This small molecule binds to this protein.
Small molecule (SMILES): CC(=O)N[C@H]1[C@H](O[C@H]2[C@H](O)[C@@H](NC(C)=O)CO[C@@H]2CO)O[C@H](CO)[C@@H](O)[C@@H]1O

Sequence of chain 1.D:
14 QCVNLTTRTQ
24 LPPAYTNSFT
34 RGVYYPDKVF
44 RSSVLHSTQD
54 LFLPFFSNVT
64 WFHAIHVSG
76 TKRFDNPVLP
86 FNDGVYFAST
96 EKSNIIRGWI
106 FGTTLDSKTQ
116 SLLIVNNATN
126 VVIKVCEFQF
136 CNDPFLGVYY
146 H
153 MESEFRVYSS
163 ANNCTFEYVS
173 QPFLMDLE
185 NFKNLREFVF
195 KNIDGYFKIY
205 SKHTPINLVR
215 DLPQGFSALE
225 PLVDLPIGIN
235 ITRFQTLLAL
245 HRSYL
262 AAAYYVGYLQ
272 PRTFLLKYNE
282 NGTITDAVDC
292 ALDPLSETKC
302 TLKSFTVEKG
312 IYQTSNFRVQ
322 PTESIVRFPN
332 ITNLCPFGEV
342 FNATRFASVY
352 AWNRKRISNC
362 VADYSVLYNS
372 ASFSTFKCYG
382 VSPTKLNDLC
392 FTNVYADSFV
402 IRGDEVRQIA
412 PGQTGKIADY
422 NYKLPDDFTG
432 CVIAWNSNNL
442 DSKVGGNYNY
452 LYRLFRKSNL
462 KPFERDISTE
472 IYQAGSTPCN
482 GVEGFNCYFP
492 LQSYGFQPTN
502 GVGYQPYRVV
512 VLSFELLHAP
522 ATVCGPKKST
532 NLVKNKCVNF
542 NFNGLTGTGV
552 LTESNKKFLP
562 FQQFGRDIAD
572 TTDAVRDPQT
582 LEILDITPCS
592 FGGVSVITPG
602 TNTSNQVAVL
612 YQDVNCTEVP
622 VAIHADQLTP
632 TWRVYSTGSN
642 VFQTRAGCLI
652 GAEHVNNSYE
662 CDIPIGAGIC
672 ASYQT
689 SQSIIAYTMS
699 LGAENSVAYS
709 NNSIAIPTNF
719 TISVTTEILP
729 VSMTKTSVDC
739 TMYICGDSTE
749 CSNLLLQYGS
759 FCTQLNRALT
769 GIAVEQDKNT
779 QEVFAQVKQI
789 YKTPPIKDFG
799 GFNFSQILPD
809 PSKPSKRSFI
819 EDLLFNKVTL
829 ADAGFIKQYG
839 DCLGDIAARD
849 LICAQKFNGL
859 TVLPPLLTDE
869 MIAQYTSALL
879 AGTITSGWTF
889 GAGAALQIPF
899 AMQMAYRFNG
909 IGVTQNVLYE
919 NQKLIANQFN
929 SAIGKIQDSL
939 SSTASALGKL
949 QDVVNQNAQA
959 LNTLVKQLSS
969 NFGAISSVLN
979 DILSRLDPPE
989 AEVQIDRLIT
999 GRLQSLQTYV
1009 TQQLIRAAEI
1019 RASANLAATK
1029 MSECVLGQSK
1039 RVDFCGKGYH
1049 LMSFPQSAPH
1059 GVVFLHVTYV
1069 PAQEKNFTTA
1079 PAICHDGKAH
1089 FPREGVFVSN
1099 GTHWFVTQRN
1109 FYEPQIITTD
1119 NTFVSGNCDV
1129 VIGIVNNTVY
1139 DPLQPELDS

Binding-site contacts:
Ligand atom C8 contacts residue GLY1099 of chain 1.D at 3.7 Å.
Ligand atom O7 contacts residue HIS1101 of chain 1.D at 3.6 Å.
Ligand atom C5 contacts residue ASN1098 of chain 1.D at 3.7 Å.
Ligand atom O5 contacts residue PHE1103 of chain 1.D at 3.9 Å.
Ligand atom C1 contacts residue ASN1098 of chain 1.D at 1.4 Å.
Ligand atom C3 contacts residue ASN1098 of chain 1.D at 3.8 Å.
Ligand atom C4 contacts residue PHE1103 of chain 1.D at 4.5 Å (hydrophobic).
Ligand atom C8 contacts residue ASN1098 of chain 1.D at 3.5 Å.
Ligand atom C7 contacts residue HIS1101 of chain 1.D at 4.4 Å.
Ligand atom C2 contacts residue ASN1098 of chain 1.D at 2.5 Å.
Ligand atom C6 contacts residue PHE1103 of chain 1.D at 4.2 Å (hydrophobic).
Ligand atom N2 contacts residue HIS1101 of chain 1.D at 4.1 Å.
Ligand atom C4 contacts residue ASN1098 of chain 1.D at 4.3 Å.
Ligand atom O4 contacts residue PHE1103 of chain 1.D at 4.3 Å.
Ligand atom C8 contacts residue HIS1101 of chain 1.D at 4.5 Å.
Ligand atom C5 contacts residue PHE1103 of chain 1.D at 3.7 Å (hydrophobic).
Ligand atom C1 contacts residue PHE1103 of chain 1.D at 3.9 Å (hydrophobic).
Ligand atom N2 contacts residue ASN1098 of chain 1.D at 2.9 Å (h-bond).
Ligand atom C8 contacts residue THR1100 of chain 1.D at 3.8 Å.
Ligand atom O7 contacts residue ASN1098 of chain 1.D at 3.9 Å.
Ligand atom C7 contacts residue ASN1098 of chain 1.D at 3.5 Å.
Ligand atom O5 contacts residue ASN1098 of chain 1.D at 2.4 Å (h-bond).